Sequence of chain 22.A:
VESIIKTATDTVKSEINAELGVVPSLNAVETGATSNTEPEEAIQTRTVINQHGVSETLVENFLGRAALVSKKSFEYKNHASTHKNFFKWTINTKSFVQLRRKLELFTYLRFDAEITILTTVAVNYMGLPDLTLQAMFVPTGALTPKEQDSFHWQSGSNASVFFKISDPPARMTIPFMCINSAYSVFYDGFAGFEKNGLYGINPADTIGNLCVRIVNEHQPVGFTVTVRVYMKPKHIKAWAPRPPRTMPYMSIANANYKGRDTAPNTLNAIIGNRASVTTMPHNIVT

This protein binds this small molecule.
Small molecule (SMILES): CC(=O)N[C@@H]1[C@@H](O)[C@H](O[C@@H]2O[C@H](CO[C@]3(C(=O)O)C[C@H](O)[C@@H](NC(C)=O)[C@H]([C@H](O)[C@H](O)CO)O3)[C@H](O)[C@H](O)[C@H]2O)[C@@H](CO)O[C@H]1O

Binding-site contacts:
Ligand atom C3 contacts residue PRO274 of chain 22.A at 3.8 Å (hydrophobic).
Ligand atom O4 contacts residue PRO231 of chain 22.C at 3.8 Å.
Ligand atom O7 contacts residue SER180 of chain 22.C at 3.7 Å.
Ligand atom C3 contacts residue PRO274 of chain 22.A at 4.1 Å (hydrophobic).
Ligand atom C3 contacts residue ASP232 of chain 22.C at 4.1 Å.
Ligand atom O4 contacts residue ASP91 of chain 22.C at 2.8 Å (salt-bridge).
Ligand atom O3 contacts residue ASP91 of chain 22.C at 4.0 Å.
Ligand atom N5 contacts residue PRO231 of chain 22.C at 2.9 Å (h-bond).
Ligand atom C4 contacts residue PRO231 of chain 22.C at 3.4 Å (hydrophobic).
Ligand atom C6 contacts residue PRO231 of chain 22.C at 4.0 Å (hydrophobic).
Ligand atom C11 contacts residue ASP232 of chain 22.C at 3.8 Å.
Ligand atom C4 contacts residue ASN275 of chain 22.A at 3.8 Å.
Ligand atom C6 contacts residue ASP91 of chain 22.C at 3.9 Å.
Ligand atom C5 contacts residue PRO231 of chain 22.C at 3.6 Å (hydrophobic).
Ligand atom C4 contacts residue ASP91 of chain 22.C at 3.3 Å.
Ligand atom N5 contacts residue ASN275 of chain 22.A at 3.5 Å (h-bond).
Ligand atom O1B contacts residue ARG104 of chain 22.C at 2.8 Å (salt-bridge).
Ligand atom C4 contacts residue ARG104 of chain 22.C at 4.0 Å.
Ligand atom O4 contacts residue ARG95 of chain 22.C at 3.6 Å.
Ligand atom O10 contacts residue ASN275 of chain 22.A at 2.9 Å (h-bond).
Ligand atom O10 contacts residue ARG270 of chain 22.A at 4.0 Å.
Ligand atom O6 contacts residue ASP91 of chain 22.C at 3.3 Å.
Ligand atom C11 contacts residue ILE233 of chain 22.C at 3.8 Å (hydrophobic).
Ligand atom O4 contacts residue ASN275 of chain 22.A at 3.0 Å (h-bond).
Ligand atom C3 contacts residue ARG104 of chain 22.C at 3.9 Å.
Ligand atom C10 contacts residue ASN275 of chain 22.A at 3.2 Å.
Ligand atom C11 contacts residue GLY234 of chain 22.C at 3.9 Å.
Ligand atom C4 contacts residue PRO274 of chain 22.A at 4.0 Å (hydrophobic).
Ligand atom O3 contacts residue PRO274 of chain 22.A at 3.9 Å.
Ligand atom C5 contacts residue ASN275 of chain 22.A at 3.5 Å.
Ligand atom O7 contacts residue PRO274 of chain 22.A at 3.4 Å.
Ligand atom O6 contacts residue PRO274 of chain 22.A at 3.7 Å.
Ligand atom C4 contacts residue ASP232 of chain 22.C at 3.5 Å.
Ligand atom C10 contacts residue PRO231 of chain 22.C at 3.9 Å (hydrophobic).
Ligand atom C1 contacts residue ARG104 of chain 22.C at 3.7 Å.
Ligand atom C11 contacts residue PRO231 of chain 22.C at 4.0 Å (hydrophobic).
Ligand atom C5 contacts residue PRO274 of chain 22.A at 3.9 Å (hydrophobic).
Ligand atom O3 contacts residue GLY282 of chain 22.A at 3.4 Å.
Ligand atom O4 contacts residue ASP232 of chain 22.C at 2.8 Å (salt-bridge).
Ligand atom C3 contacts residue ARG95 of chain 22.C at 3.9 Å.

Sequence of chain 22.C:
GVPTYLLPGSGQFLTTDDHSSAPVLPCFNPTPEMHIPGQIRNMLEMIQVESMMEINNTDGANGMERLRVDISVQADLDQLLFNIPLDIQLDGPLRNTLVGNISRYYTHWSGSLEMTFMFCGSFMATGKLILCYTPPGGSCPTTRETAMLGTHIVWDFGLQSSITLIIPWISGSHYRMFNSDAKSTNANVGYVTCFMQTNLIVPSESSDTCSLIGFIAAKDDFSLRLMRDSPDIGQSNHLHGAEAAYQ